Binding-site contacts:
Ligand atom C1 contacts residue ASN19 of chain 8.T at 1.7 Å.
Ligand atom C3 contacts residue ASN19 of chain 8.T at 4.1 Å.
Ligand atom N2 contacts residue ASN19 of chain 8.T at 3.1 Å (h-bond).
Ligand atom C5 contacts residue ASN19 of chain 8.T at 3.8 Å.
Ligand atom C8 contacts residue ASN19 of chain 8.T at 4.3 Å.
Ligand atom C2 contacts residue ASN19 of chain 8.T at 3.0 Å.
Ligand atom C7 contacts residue ASN19 of chain 8.T at 3.6 Å.
Ligand atom O7 contacts residue ASN19 of chain 8.T at 4.1 Å.
Ligand atom O5 contacts residue ASN19 of chain 8.T at 2.8 Å (h-bond).

Sequence of chain 8.T:
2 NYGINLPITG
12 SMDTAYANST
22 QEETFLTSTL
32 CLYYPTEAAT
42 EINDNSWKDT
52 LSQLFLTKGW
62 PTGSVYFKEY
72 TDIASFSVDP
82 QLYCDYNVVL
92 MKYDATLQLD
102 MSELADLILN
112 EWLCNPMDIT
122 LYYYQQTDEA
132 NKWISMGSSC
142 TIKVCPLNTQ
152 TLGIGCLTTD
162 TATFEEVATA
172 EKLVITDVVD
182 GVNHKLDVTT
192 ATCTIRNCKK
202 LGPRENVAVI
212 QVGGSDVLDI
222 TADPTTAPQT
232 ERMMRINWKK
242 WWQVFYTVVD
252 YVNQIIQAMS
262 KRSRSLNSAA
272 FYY

A protein and the small-molecule ligand that binds it are described below.
Small molecule (SMILES): CC(=O)N[C@H]1[C@H](O[C@H]2[C@H](O)[C@@H](NC(C)=O)CO[C@@H]2CO)O[C@H](CO)[C@@H](O)[C@@H]1O